Binding-site contacts:
Ligand atom CD1 contacts residue TYR51 of chain 1.A at 3.4 Å (hydrophobic).
Ligand atom O contacts residue WHL1 of chain 1.I at 3.3 Å (h-bond).
Ligand atom CB contacts residue VAL77 of chain 1.A at 3.7 Å (hydrophobic).
Ligand atom CE1 contacts residue LEU38 of chain 1.A at 3.6 Å (hydrophobic).
Ligand atom CD1 contacts residue GLN56 of chain 1.A at 3.7 Å.
Ligand atom CA contacts residue WHL1 of chain 1.I at 3.6 Å.
Ligand atom CB contacts residue LEU38 of chain 1.A at 3.5 Å (hydrophobic).
Ligand atom O contacts residue TYR84 of chain 1.A at 3.6 Å.
Ligand atom CG contacts residue TYR51 of chain 1.A at 3.6 Å (hydrophobic).
Ligand atom CE2 contacts residue GLN56 of chain 1.A at 3.7 Å.
Ligand atom OH contacts residue LEU41 of chain 1.A at 3.6 Å.
Ligand atom CB contacts residue HIS57 of chain 1.A at 3.6 Å.
Ligand atom N contacts residue MET46 of chain 1.A at 3.5 Å (h-bond).
Ligand atom CD1 contacts residue EDO1 of chain 1.J at 3.6 Å.
Ligand atom CH2 contacts residue ILE45 of chain 1.A at 3.6 Å (hydrophobic).
Ligand atom CG2 contacts residue MET34 of chain 1.A at 3.6 Å (hydrophobic).
Ligand atom CA contacts residue WHL1 of chain 1.I at 3.3 Å.
Ligand atom CA contacts residue VAL77 of chain 1.A at 3.6 Å (hydrophobic).
Ligand atom CB contacts residue IMD1 of chain 1.K at 3.7 Å.
Ligand atom NE1 contacts residue GLN56 of chain 1.A at 2.8 Å (h-bond).
Ligand atom CZ contacts residue LYS35 of chain 1.A at 3.5 Å.
Ligand atom CE1 contacts residue EDO1 of chain 1.D at 3.6 Å.
Ligand atom CE1 contacts residue LEU38 of chain 1.A at 3.4 Å (hydrophobic).
Ligand atom OH contacts residue GLY42 of chain 1.A at 3.3 Å (h-bond).
Ligand atom CB contacts residue TYR51 of chain 1.A at 3.7 Å (hydrophobic).
Ligand atom CB contacts residue WHL1 of chain 1.I at 3.6 Å.
Ligand atom N contacts residue EDO1 of chain 1.J at 3.0 Å (h-bond).
Ligand atom CE1 contacts residue GLY42 of chain 1.A at 3.6 Å.
Ligand atom CA contacts residue EDO1 of chain 1.J at 3.6 Å.
Ligand atom C contacts residue MET46 of chain 1.A at 3.5 Å (hydrophobic).
Ligand atom SG contacts residue WHL1 of chain 1.I at 1.8 Å.
Ligand atom CE3 contacts residue EDO1 of chain 1.J at 3.5 Å.
Ligand atom OH contacts residue LEU38 of chain 1.A at 2.8 Å (h-bond).
Ligand atom CB contacts residue GLN56 of chain 1.A at 3.5 Å.
Ligand atom NE1 contacts residue TYR51 of chain 1.A at 3.5 Å.
Ligand atom O contacts residue EDO1 of chain 1.J at 3.4 Å.
Ligand atom CB contacts residue WHL1 of chain 1.I at 2.7 Å.
Ligand atom CZ contacts residue LEU38 of chain 1.A at 3.5 Å (hydrophobic).
Ligand atom NE2 contacts residue EDO1 of chain 1.D at 3.7 Å.
Ligand atom O contacts residue EDO1 of chain 1.J at 3.5 Å (h-bond).

The protein below binds the small molecule below.
Small molecule (SMILES): CC(C)[C@@H](NC(=O)[C@@H](CCC(=O)O)NC(=O)[C@@H](CO)NC(=O)[C@@H](CS)NC(=O)[C@H](NC(=O)[C@@H](Cc1ccccc1)NC(=O)[C@@H](C)NC(=O)[C@@H](C)NC(=O)[C@@H](Cc1ccc(O)cc1)NC(=O)[C@@H](CCC(=O)O)NC(=O)[C@@H](CS)NC(=O)[C@@H](Cc1c[nH]c[nH+]1)NC(=O)[C@@H](CC(N)=O)NC(=O)[C@@H](Cc1c[nH]c2ccccc12)NC(=O)[C@@H](C)N)C(C)C)C(N)=O

Sequence of chain 1.A:
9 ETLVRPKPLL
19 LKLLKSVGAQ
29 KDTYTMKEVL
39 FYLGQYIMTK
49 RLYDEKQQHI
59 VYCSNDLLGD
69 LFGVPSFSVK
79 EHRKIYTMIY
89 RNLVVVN